The protein below binds the small molecule below.
Small molecule (SMILES): CC(=O)N[C@@H]1[C@@H](O)[C@H](O)[C@@H](CO)O[C@H]1O

Sequence of chain 1.C:
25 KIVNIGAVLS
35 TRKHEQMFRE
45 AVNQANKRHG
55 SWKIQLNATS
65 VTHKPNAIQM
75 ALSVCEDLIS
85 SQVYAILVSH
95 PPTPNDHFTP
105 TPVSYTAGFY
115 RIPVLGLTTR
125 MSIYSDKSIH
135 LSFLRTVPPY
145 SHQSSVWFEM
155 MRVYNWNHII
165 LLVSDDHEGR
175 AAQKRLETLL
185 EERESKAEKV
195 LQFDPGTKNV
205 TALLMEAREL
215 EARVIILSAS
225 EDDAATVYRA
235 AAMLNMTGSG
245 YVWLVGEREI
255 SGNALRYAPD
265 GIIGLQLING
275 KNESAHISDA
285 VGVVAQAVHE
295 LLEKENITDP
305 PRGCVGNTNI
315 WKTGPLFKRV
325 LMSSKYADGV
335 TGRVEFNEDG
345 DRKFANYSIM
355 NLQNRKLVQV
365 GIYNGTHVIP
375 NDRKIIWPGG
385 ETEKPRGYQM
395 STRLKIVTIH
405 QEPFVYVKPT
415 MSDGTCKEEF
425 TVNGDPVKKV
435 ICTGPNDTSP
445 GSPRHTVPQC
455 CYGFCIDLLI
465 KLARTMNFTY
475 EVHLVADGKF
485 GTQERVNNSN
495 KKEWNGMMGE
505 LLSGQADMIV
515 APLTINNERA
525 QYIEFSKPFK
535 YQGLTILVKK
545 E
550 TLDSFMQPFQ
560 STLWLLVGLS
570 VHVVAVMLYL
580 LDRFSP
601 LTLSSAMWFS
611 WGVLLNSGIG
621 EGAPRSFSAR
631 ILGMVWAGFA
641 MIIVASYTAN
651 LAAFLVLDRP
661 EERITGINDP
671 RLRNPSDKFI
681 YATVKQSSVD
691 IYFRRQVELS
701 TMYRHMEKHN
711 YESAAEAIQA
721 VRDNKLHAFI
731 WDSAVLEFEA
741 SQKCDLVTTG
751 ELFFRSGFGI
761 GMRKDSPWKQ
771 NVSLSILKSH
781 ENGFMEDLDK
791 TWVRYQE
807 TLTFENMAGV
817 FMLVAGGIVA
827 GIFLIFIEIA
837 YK

Binding-site contacts:
Ligand atom C4 contacts residue ASN471 of chain 1.C at 4.3 Å.
Ligand atom C7 contacts residue ASN471 of chain 1.C at 3.8 Å.
Ligand atom C2 contacts residue ASN471 of chain 1.C at 2.6 Å.
Ligand atom O5 contacts residue ASN471 of chain 1.C at 2.4 Å (h-bond).
Ligand atom N2 contacts residue ASN471 of chain 1.C at 3.0 Å (h-bond).
Ligand atom C3 contacts residue ASN471 of chain 1.C at 3.9 Å.
Ligand atom O7 contacts residue ASN471 of chain 1.C at 3.8 Å.
Ligand atom C1 contacts residue ASN471 of chain 1.C at 1.5 Å.
Ligand atom C5 contacts residue ASN471 of chain 1.C at 3.7 Å.